Sequence of chain 1.A:
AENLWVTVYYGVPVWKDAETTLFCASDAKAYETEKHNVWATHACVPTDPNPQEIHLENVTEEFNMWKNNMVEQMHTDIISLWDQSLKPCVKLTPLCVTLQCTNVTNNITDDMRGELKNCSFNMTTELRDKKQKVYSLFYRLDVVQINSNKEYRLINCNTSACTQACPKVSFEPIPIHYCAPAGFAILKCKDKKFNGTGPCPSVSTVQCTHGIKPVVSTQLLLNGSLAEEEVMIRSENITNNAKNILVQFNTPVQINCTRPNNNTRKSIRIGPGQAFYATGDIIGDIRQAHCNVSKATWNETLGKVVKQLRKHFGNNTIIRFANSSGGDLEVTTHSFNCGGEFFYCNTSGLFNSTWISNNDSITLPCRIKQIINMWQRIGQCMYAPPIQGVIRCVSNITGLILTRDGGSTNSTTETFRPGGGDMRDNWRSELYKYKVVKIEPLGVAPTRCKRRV

This small molecule binds to this protein.
Small molecule (SMILES): CC(=O)N[C@H]1[C@H](O[C@H]2[C@H](O)[C@@H](NC(C)=O)CO[C@@H]2CO)O[C@H](CO)[C@@H](O[C@@H]2O[C@H](CO)[C@@H](O)[C@H](O[C@H]3O[C@H](CO)[C@@H](O)[C@H](O)[C@@H]3O)[C@@H]2O)[C@@H]1O

Sequence of chain 1.X:
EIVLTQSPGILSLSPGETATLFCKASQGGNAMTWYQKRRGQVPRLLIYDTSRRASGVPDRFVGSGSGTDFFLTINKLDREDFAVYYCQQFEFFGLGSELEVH

Sequence of chain 1.W:
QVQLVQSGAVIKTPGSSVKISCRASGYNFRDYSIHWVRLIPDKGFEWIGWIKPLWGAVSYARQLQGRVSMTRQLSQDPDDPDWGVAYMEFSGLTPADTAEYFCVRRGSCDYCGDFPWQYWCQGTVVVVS

Binding-site contacts:
Ligand atom C4 contacts residue ASN246 of chain 1.A at 4.2 Å.
Ligand atom O5 contacts residue GLU245 of chain 1.A at 4.0 Å.
Ligand atom O7 contacts residue ASN30 of chain 1.X at 4.5 Å.
Ligand atom O6 contacts residue ASN246 of chain 1.A at 4.2 Å.
Ligand atom C8 contacts residue PHE90 of chain 1.X at 3.6 Å (hydrophobic).
Ligand atom C3 contacts residue ASN246 of chain 1.A at 3.8 Å.
Ligand atom C6 contacts residue TYR111 of chain 1.W at 3.4 Å (hydrophobic).
Ligand atom C5 contacts residue ASN246 of chain 1.A at 3.5 Å.
Ligand atom C5 contacts residue TYR111 of chain 1.W at 3.9 Å (hydrophobic).
Ligand atom C2 contacts residue TYR111 of chain 1.W at 4.5 Å (hydrophobic).
Ligand atom O6 contacts residue SER51 of chain 1.X at 4.5 Å.
Ligand atom C2 contacts residue ASN246 of chain 1.A at 2.5 Å.
Ligand atom O7 contacts residue ASN246 of chain 1.A at 4.2 Å.
Ligand atom O4 contacts residue SER51 of chain 1.X at 3.4 Å (h-bond).
Ligand atom C5 contacts residue GLU245 of chain 1.A at 4.2 Å.
Ligand atom C8 contacts residue THR206 of chain 1.A at 4.4 Å.
Ligand atom O4 contacts residue TYR111 of chain 1.W at 3.0 Å (h-bond).
Ligand atom O7 contacts residue LYS67 of chain 1.A at 3.9 Å.
Ligand atom N2 contacts residue ASN246 of chain 1.A at 3.0 Å (h-bond).
Ligand atom O7 contacts residue ALA31 of chain 1.X at 3.9 Å.
Ligand atom O2 contacts residue TYR111 of chain 1.W at 3.5 Å (h-bond).
Ligand atom C7 contacts residue ASN246 of chain 1.A at 3.9 Å.
Ligand atom C4 contacts residue TYR111 of chain 1.W at 3.3 Å (hydrophobic).
Ligand atom O6 contacts residue GLU245 of chain 1.A at 3.9 Å.
Ligand atom O7 contacts residue ASN64 of chain 1.A at 4.2 Å.
Ligand atom C7 contacts residue PHE90 of chain 1.X at 4.0 Å (hydrophobic).
Ligand atom C1 contacts residue TYR111 of chain 1.W at 4.3 Å (hydrophobic).
Ligand atom C6 contacts residue GLU245 of chain 1.A at 4.2 Å.
Ligand atom C8 contacts residue ASN64 of chain 1.A at 4.1 Å.
Ligand atom O5 contacts residue ASN246 of chain 1.A at 2.2 Å (h-bond).
Ligand atom C1 contacts residue ASN246 of chain 1.A at 1.4 Å.
Ligand atom O7 contacts residue PHE90 of chain 1.X at 4.2 Å.